Binding-site contacts:
Ligand atom O4' contacts residue THR175 of chain 2.B at 3.6 Å (h-bond).
Ligand atom O5' contacts residue THR175 of chain 2.B at 2.8 Å (h-bond).
Ligand atom C5' contacts residue MET1 of chain 2.E at 3.4 Å (hydrophobic).
Ligand atom N6 contacts residue ARG297 of chain 3.B at 2.9 Å (salt-bridge).
Ligand atom O3' contacts residue TYR97 of chain 2.B at 3.2 Å (h-bond).
Ligand atom C3' contacts residue ASP36 of chain 2.B at 3.4 Å.
Ligand atom O3' contacts residue ASP36 of chain 2.B at 2.6 Å (salt-bridge).
Ligand atom N7 contacts residue ASN235 of chain 3.B at 3.0 Å (h-bond).
Ligand atom O3' contacts residue SER178 of chain 2.B at 2.8 Å (h-bond).
Ligand atom C2 contacts residue PHE274 of chain 3.B at 3.5 Å (hydrophobic).
Ligand atom N7 contacts residue PHE274 of chain 3.B at 3.5 Å.
Ligand atom O2' contacts residue TYR97 of chain 2.B at 3.1 Å (h-bond).
Ligand atom O5' contacts residue SER178 of chain 2.B at 3.1 Å (h-bond).
Ligand atom C4 contacts residue PHE274 of chain 3.B at 3.5 Å (hydrophobic).
Ligand atom O4' contacts residue MET1 of chain 2.E at 3.2 Å.
Ligand atom O5' contacts residue PHE176 of chain 2.B at 3.0 Å.
Ligand atom N3 contacts residue TRP70 of chain 2.B at 3.2 Å (h-bond).
Ligand atom C6 contacts residue TRP70 of chain 2.B at 3.5 Å (hydrophobic).
Ligand atom N6 contacts residue ASN235 of chain 3.B at 2.8 Å (h-bond).
Ligand atom N3 contacts residue PRO98 of chain 2.B at 3.4 Å.
Ligand atom O5' contacts residue TYR177 of chain 2.B at 2.8 Å (h-bond).
Ligand atom C8 contacts residue PHE233 of chain 3.B at 3.5 Å (hydrophobic).
Ligand atom C5 contacts residue TRP70 of chain 2.B at 3.6 Å (hydrophobic).
Ligand atom C5' contacts residue SER178 of chain 2.B at 3.6 Å.
Ligand atom C6 contacts residue PHE274 of chain 3.B at 3.3 Å (hydrophobic).
Ligand atom N3 contacts residue PHE274 of chain 3.B at 3.5 Å.
Ligand atom N6 contacts residue PHE274 of chain 3.B at 3.4 Å.
Ligand atom N7 contacts residue PHE233 of chain 3.B at 3.5 Å.
Ligand atom C1' contacts residue TYR97 of chain 2.B at 3.6 Å (hydrophobic).
Ligand atom O2' contacts residue ASP36 of chain 2.B at 2.7 Å (salt-bridge).
Ligand atom C2 contacts residue ALA299 of chain 3.B at 3.4 Å (hydrophobic).
Ligand atom N1 contacts residue ALA299 of chain 3.B at 2.8 Å (h-bond).
Ligand atom C2' contacts residue ASP36 of chain 2.B at 3.4 Å.
Ligand atom C2' contacts residue PHE233 of chain 3.B at 3.6 Å (hydrophobic).
Ligand atom O5' contacts residue THR100 of chain 2.B at 3.4 Å (h-bond).
Ligand atom C8 contacts residue MET1 of chain 2.E at 3.2 Å (hydrophobic).
Ligand atom N1 contacts residue PHE274 of chain 3.B at 3.4 Å.
Ligand atom O2' contacts residue TRP70 of chain 2.B at 3.3 Å (h-bond).
Ligand atom C4 contacts residue TRP70 of chain 2.B at 3.2 Å (hydrophobic).
Ligand atom C5' contacts residue THR175 of chain 2.B at 3.3 Å.

A protein and the small-molecule ligand that binds it are described below.
Small molecule (SMILES): Nc1ncnc2c1ncn2[C@@H]1O[C@H](CO)[C@@H](O)[C@H]1O

Sequence of chain 2.B:
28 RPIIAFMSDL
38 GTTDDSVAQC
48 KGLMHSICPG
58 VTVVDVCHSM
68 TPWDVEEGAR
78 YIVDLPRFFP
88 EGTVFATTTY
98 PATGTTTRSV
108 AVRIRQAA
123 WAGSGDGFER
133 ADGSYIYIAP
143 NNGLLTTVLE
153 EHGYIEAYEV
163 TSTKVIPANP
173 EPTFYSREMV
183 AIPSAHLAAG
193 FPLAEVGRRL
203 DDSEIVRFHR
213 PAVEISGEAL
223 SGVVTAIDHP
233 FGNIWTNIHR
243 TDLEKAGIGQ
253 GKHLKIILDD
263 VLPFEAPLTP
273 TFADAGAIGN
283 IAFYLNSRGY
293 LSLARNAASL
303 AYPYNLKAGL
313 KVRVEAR

Sequence of chain 3.B:
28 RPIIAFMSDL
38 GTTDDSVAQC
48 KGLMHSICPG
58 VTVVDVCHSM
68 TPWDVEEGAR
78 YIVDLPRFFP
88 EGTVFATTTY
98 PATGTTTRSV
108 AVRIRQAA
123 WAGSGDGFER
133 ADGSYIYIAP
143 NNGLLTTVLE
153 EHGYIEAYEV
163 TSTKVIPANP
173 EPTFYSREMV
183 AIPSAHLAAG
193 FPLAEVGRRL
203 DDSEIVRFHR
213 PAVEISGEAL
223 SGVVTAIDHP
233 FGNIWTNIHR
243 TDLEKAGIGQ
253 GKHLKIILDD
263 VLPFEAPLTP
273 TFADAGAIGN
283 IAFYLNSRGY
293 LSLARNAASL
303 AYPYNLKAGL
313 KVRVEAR